Binding-site contacts:
Ligand atom O7 contacts residue ASN48 of chain 1.C at 4.0 Å.
Ligand atom O5 contacts residue TYR15 of chain 1.C at 4.3 Å.
Ligand atom C5 contacts residue ASN48 of chain 1.C at 3.7 Å.
Ligand atom C7 contacts residue ASN48 of chain 1.C at 3.6 Å.
Ligand atom O5 contacts residue ASN48 of chain 1.C at 2.5 Å (h-bond).
Ligand atom C3 contacts residue ASN48 of chain 1.C at 3.8 Å.
Ligand atom C4 contacts residue ASN48 of chain 1.C at 4.3 Å.
Ligand atom C2 contacts residue ASN48 of chain 1.C at 2.5 Å.
Ligand atom C1 contacts residue TYR15 of chain 1.C at 4.4 Å (hydrophobic).
Ligand atom C1 contacts residue ASN48 of chain 1.C at 1.5 Å.
Ligand atom N2 contacts residue ASN48 of chain 1.C at 2.9 Å (h-bond).
Ligand atom O6 contacts residue TYR15 of chain 1.C at 3.7 Å.

This protein binds this small molecule.
Small molecule (SMILES): CC(=O)N[C@@H]1[C@@H](O)[C@H](O)[C@@H](CO)O[C@H]1O

Sequence of chain 1.C:
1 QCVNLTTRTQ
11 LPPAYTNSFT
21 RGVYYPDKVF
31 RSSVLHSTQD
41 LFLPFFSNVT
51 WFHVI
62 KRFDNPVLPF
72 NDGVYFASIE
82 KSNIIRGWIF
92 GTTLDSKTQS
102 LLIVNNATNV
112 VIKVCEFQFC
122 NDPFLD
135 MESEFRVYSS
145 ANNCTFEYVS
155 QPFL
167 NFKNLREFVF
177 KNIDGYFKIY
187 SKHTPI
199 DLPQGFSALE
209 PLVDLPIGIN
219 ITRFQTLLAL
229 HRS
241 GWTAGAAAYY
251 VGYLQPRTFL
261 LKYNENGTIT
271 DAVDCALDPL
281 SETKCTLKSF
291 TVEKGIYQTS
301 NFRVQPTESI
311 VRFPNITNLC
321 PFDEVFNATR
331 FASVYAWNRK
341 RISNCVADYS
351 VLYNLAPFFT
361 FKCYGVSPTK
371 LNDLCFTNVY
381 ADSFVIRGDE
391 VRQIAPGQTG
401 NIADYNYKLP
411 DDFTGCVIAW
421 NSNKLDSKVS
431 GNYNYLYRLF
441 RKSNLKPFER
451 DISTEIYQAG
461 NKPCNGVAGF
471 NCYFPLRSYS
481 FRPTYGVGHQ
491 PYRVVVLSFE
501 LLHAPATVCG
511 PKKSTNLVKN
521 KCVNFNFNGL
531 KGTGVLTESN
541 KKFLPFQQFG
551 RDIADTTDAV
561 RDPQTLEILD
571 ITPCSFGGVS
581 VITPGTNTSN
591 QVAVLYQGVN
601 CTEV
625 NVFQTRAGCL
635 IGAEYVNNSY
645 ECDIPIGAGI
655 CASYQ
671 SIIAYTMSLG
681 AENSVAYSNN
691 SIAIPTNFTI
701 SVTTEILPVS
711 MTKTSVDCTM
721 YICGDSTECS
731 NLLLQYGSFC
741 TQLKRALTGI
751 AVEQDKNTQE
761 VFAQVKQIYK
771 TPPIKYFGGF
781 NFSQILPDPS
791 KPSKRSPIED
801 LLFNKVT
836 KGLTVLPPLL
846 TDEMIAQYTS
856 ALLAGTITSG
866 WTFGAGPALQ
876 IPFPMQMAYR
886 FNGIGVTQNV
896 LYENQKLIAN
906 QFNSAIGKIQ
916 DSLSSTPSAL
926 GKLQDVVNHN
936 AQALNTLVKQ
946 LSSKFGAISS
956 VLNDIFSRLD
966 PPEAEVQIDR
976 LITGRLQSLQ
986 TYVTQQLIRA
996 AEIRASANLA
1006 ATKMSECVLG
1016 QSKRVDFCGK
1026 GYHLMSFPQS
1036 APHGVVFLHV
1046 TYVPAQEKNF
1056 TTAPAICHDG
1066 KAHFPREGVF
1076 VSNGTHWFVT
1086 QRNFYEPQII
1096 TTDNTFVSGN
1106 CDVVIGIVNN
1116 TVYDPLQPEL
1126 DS